A small-molecule ligand and the protein it binds are described below.
Small molecule (SMILES): CC(=O)N[C@H]1[C@H](O[C@H]2[C@H](O)[C@@H](NC(C)=O)CO[C@@H]2CO[C@@H]2O[C@@H](C)[C@@H](O)[C@@H](O)[C@@H]2O)O[C@H](CO)[C@@H](O)[C@@H]1O

Sequence of chain 1.A:
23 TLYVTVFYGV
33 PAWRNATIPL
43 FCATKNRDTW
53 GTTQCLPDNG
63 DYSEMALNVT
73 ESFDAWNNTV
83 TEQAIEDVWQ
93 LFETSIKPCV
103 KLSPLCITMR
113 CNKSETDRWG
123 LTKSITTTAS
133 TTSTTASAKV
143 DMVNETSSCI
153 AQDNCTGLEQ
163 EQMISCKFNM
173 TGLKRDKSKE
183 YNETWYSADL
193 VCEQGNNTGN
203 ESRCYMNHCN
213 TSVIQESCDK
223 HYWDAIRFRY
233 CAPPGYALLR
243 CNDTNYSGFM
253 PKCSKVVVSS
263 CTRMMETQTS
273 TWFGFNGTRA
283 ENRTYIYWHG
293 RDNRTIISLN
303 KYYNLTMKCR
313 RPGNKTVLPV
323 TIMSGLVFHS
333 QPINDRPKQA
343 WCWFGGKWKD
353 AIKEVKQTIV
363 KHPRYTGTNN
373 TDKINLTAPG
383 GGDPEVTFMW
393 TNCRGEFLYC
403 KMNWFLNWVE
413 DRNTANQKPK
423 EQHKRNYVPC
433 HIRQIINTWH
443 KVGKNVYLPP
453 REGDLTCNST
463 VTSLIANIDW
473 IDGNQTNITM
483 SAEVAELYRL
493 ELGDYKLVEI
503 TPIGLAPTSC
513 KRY

Sequence of chain 3.A:
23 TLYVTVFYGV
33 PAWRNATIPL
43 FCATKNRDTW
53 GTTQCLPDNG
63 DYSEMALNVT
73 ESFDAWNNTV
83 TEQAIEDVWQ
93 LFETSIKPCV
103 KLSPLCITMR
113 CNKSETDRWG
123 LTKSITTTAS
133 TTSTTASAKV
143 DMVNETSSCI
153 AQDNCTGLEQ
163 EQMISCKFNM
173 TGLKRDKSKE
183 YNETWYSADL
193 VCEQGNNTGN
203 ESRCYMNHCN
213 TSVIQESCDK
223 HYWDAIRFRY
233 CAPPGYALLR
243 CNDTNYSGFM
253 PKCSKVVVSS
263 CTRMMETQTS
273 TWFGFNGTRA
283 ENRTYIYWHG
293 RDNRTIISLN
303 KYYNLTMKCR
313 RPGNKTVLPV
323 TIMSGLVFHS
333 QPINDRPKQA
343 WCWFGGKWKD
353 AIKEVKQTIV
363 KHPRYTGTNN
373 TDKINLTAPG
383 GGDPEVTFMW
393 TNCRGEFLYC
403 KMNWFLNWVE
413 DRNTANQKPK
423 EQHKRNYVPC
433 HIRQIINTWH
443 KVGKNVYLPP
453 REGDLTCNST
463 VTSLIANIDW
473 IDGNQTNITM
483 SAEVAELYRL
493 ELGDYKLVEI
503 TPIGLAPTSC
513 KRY

Binding-site contacts:
Ligand atom O2 contacts residue LYS176 of chain 1.A at 3.7 Å.
Ligand atom C4 contacts residue VAL193 of chain 3.A at 4.1 Å (hydrophobic).
Ligand atom C1 contacts residue ASN212 of chain 3.A at 1.5 Å.
Ligand atom C3 contacts residue VAL193 of chain 3.A at 4.1 Å (hydrophobic).
Ligand atom C5 contacts residue VAL193 of chain 3.A at 3.7 Å (hydrophobic).
Ligand atom O6 contacts residue VAL193 of chain 3.A at 3.9 Å.
Ligand atom C8 contacts residue THR213 of chain 3.A at 3.7 Å.
Ligand atom C6 contacts residue VAL193 of chain 3.A at 4.4 Å (hydrophobic).
Ligand atom C4 contacts residue CYS194 of chain 3.A at 3.9 Å (hydrophobic).
Ligand atom O4 contacts residue CYS194 of chain 3.A at 4.3 Å.
Ligand atom C7 contacts residue THR213 of chain 3.A at 4.0 Å.
Ligand atom C3 contacts residue GLU195 of chain 3.A at 4.3 Å.
Ligand atom O7 contacts residue LYS176 of chain 1.A at 4.4 Å.
Ligand atom C2 contacts residue THR213 of chain 3.A at 4.5 Å.
Ligand atom O3 contacts residue GLU195 of chain 3.A at 3.7 Å.
Ligand atom C8 contacts residue ASN212 of chain 3.A at 3.7 Å.
Ligand atom C4 contacts residue GLU195 of chain 3.A at 3.9 Å.
Ligand atom N2 contacts residue ASN212 of chain 3.A at 2.9 Å (h-bond).
Ligand atom O4 contacts residue GLN196 of chain 3.A at 3.8 Å.
Ligand atom C5 contacts residue ASN212 of chain 3.A at 3.8 Å.
Ligand atom C7 contacts residue ASN212 of chain 3.A at 3.4 Å.
Ligand atom C4 contacts residue GLN196 of chain 3.A at 4.5 Å.
Ligand atom C3 contacts residue ASN212 of chain 3.A at 3.9 Å.
Ligand atom C4 contacts residue ASN212 of chain 3.A at 4.3 Å.
Ligand atom C1 contacts residue THR213 of chain 3.A at 4.5 Å.
Ligand atom N2 contacts residue THR213 of chain 3.A at 3.4 Å.
Ligand atom C6 contacts residue VAL193 of chain 3.A at 4.1 Å (hydrophobic).
Ligand atom C6 contacts residue CYS194 of chain 3.A at 4.3 Å (hydrophobic).
Ligand atom O4 contacts residue GLU195 of chain 3.A at 3.9 Å.
Ligand atom C2 contacts residue ASN212 of chain 3.A at 2.5 Å.
Ligand atom O5 contacts residue ASN212 of chain 3.A at 2.4 Å (h-bond).
Ligand atom O7 contacts residue ASN212 of chain 3.A at 3.4 Å (h-bond).